This protein binds this small molecule.
Small molecule (SMILES): NS(=O)(=O)c1ccc2c(c1)[C@@H]1CCC[C@@H]1[C@H](c1ccc(O)cc1)N2

Binding-site contacts:
Ligand atom C03 contacts residue WVR1 of chain 1.F at 0.3 Å.
Ligand atom O02 contacts residue WVR1 of chain 1.F at 1.1 Å (h-bond).
Ligand atom O03 contacts residue THR50 of chain 1.A at 3.4 Å (h-bond).
Ligand atom C10 contacts residue WVR1 of chain 1.F at 0.9 Å.
Ligand atom C04 contacts residue ALA53 of chain 1.A at 3.8 Å (hydrophobic).
Ligand atom C15 contacts residue WVR1 of chain 1.F at 0.4 Å.
Ligand atom O01 contacts residue ARG97 of chain 1.A at 3.0 Å (salt-bridge).
Ligand atom C02 contacts residue GLU56 of chain 1.A at 3.2 Å.
Ligand atom C04 contacts residue WVR1 of chain 1.F at 0.4 Å.
Ligand atom C06 contacts residue WVR1 of chain 1.F at 0.3 Å.
Ligand atom C16 contacts residue WVR1 of chain 1.F at 0.4 Å.
Ligand atom O02 contacts residue MET231 of chain 1.A at 3.0 Å.
Ligand atom C11 contacts residue WVR1 of chain 1.F at 0.5 Å.
Ligand atom C16 contacts residue THR50 of chain 1.A at 3.3 Å.
Ligand atom C13 contacts residue MET124 of chain 1.A at 3.8 Å (hydrophobic).
Ligand atom C17 contacts residue WVR1 of chain 1.F at 0.1 Å.
Ligand atom O01 contacts residue GLU56 of chain 1.A at 2.4 Å (salt-bridge).
Ligand atom O03 contacts residue WVR1 of chain 1.F at 1.4 Å (h-bond).
Ligand atom N01 contacts residue WVR1 of chain 1.F at 0.1 Å (h-bond).
Ligand atom C13 contacts residue WVR1 of chain 1.F at 2.0 Å.
Ligand atom C08 contacts residue WVR1 of chain 1.F at 0.1 Å.
Ligand atom C18 contacts residue WVR1 of chain 1.F at 0.4 Å.
Ligand atom C15 contacts residue LEU49 of chain 1.A at 3.9 Å (hydrophobic).
Ligand atom C12 contacts residue WVR1 of chain 1.F at 1.0 Å.
Ligand atom C01 contacts residue WVR1 of chain 1.F at 0.1 Å.
Ligand atom C12 contacts residue MET124 of chain 1.A at 3.5 Å (hydrophobic).
Ligand atom C14 contacts residue PHE107 of chain 1.A at 3.6 Å (hydrophobic).
Ligand atom O03 contacts residue MET46 of chain 1.A at 3.0 Å.
Ligand atom C09 contacts residue WVR1 of chain 1.F at 0.4 Å.
Ligand atom N02 contacts residue VAL121 of chain 1.A at 3.8 Å.
Ligand atom N02 contacts residue MET46 of chain 1.A at 2.9 Å.
Ligand atom N02 contacts residue WVR1 of chain 1.F at 0.8 Å (h-bond).
Ligand atom C03 contacts residue GLU56 of chain 1.A at 3.4 Å.
Ligand atom C01 contacts residue LEU90 of chain 1.A at 3.7 Å (hydrophobic).
Ligand atom S01 contacts residue WVR1 of chain 1.F at 0.0 Å (h-bond).
Ligand atom C14 contacts residue WVR1 of chain 1.F at 1.3 Å.
Ligand atom C02 contacts residue WVR1 of chain 1.F at 0.1 Å.
Ligand atom O01 contacts residue WVR1 of chain 1.F at 0.3 Å (h-bond).
Ligand atom C05 contacts residue WVR1 of chain 1.F at 0.4 Å.
Ligand atom C07 contacts residue WVR1 of chain 1.F at 0.9 Å.

Sequence of chain 1.A:
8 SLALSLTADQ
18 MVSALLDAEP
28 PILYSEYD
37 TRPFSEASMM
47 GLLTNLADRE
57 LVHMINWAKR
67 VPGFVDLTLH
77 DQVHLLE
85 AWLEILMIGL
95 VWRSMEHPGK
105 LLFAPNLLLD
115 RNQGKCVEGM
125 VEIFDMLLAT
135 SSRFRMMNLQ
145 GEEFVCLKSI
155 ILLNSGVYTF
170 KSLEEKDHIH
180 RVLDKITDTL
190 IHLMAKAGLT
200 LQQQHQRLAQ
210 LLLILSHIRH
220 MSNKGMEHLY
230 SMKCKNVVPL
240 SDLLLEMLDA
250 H